Sequence of chain 1.B:
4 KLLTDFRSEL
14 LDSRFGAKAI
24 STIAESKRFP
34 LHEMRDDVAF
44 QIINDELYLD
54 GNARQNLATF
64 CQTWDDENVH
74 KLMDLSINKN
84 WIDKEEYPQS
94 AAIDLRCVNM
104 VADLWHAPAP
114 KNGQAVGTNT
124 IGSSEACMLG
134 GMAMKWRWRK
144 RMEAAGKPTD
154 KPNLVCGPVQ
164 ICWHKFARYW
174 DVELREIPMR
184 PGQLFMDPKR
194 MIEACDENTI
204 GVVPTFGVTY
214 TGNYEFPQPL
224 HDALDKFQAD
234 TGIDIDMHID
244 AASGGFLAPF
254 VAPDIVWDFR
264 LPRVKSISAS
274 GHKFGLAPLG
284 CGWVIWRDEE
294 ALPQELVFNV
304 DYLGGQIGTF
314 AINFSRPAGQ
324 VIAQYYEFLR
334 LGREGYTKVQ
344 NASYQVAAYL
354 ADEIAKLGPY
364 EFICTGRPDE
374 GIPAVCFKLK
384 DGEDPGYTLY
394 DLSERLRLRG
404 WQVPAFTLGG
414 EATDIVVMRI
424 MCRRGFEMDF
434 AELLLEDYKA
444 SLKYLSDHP

Binding-site contacts:
Ligand atom O2 contacts residue ARG422 of chain 1.B at 3.9 Å.
Ligand atom C5 contacts residue THR62 of chain 1.B at 3.4 Å.
Ligand atom O1 contacts residue GLU89 of chain 1.A at 2.4 Å (salt-bridge).
Ligand atom O4 contacts residue THR62 of chain 1.B at 2.7 Å (h-bond).
Ligand atom O1 contacts residue ALA61 of chain 1.B at 3.8 Å.
Ligand atom C4 contacts residue ASP86 of chain 1.A at 3.5 Å.
Ligand atom O3 contacts residue THR62 of chain 1.B at 3.3 Å (h-bond).
Ligand atom C5 contacts residue PHE63 of chain 1.B at 3.9 Å (hydrophobic).
Ligand atom O3 contacts residue PHE63 of chain 1.B at 2.9 Å (h-bond).
Ligand atom C1 contacts residue ARG422 of chain 1.B at 4.2 Å.
Ligand atom C2 contacts residue ALA61 of chain 1.B at 4.1 Å (hydrophobic).
Ligand atom C5 contacts residue ASP86 of chain 1.A at 3.5 Å.
Ligand atom C5 contacts residue ASN83 of chain 1.A at 4.1 Å.
Ligand atom C1 contacts residue THR62 of chain 1.B at 4.4 Å.
Ligand atom O4 contacts residue PHE63 of chain 1.B at 4.2 Å.
Ligand atom C1 contacts residue GLU89 of chain 1.A at 3.3 Å.
Ligand atom O2 contacts residue GLU89 of chain 1.A at 3.2 Å (salt-bridge).
Ligand atom O1 contacts residue ASP86 of chain 1.A at 3.7 Å.
Ligand atom C1 contacts residue ASP86 of chain 1.A at 4.4 Å.
Ligand atom O4 contacts residue ASP86 of chain 1.A at 2.5 Å (salt-bridge).
Ligand atom O4 contacts residue GLU89 of chain 1.A at 4.4 Å.
Ligand atom O2 contacts residue ALA61 of chain 1.B at 4.2 Å.
Ligand atom C2 contacts residue PHE63 of chain 1.B at 3.8 Å (hydrophobic).
Ligand atom C5 contacts residue SER318 of chain 1.A at 4.4 Å.
Ligand atom C5 contacts residue CYS64 of chain 1.B at 4.0 Å (hydrophobic).
Ligand atom C4 contacts residue PHE317 of chain 1.A at 4.2 Å (hydrophobic).
Ligand atom C2 contacts residue ARG422 of chain 1.B at 4.2 Å.
Ligand atom C4 contacts residue SER318 of chain 1.A at 4.4 Å.
Ligand atom O4 contacts residue CYS64 of chain 1.B at 3.9 Å.
Ligand atom O1 contacts residue THR62 of chain 1.B at 3.7 Å.
Ligand atom C1 contacts residue ALA61 of chain 1.B at 3.8 Å (hydrophobic).
Ligand atom O4 contacts residue ASN83 of chain 1.A at 3.2 Å (h-bond).
Ligand atom O3 contacts residue CYS64 of chain 1.B at 3.8 Å.
Ligand atom O4 contacts residue SER318 of chain 1.A at 4.3 Å.

The protein below binds the small molecule below.
Small molecule (SMILES): O=C(O)CCCC(=O)O

Sequence of chain 1.A:
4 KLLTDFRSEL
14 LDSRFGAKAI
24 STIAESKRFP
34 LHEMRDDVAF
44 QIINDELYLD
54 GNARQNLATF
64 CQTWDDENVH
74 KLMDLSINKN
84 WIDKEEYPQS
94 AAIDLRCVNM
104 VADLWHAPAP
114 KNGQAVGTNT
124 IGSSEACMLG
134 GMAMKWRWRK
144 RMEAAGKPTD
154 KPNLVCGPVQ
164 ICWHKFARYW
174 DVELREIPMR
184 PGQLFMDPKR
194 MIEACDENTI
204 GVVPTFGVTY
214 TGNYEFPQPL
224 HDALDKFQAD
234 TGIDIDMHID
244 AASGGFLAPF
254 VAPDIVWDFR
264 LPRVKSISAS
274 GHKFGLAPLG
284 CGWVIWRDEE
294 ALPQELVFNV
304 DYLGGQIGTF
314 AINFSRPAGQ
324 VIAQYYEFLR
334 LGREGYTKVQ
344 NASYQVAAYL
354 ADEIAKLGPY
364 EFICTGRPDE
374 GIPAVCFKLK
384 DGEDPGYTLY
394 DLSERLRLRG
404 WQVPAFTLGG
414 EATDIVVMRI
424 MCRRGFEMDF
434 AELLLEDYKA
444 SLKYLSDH